Sequence of chain 1.E:
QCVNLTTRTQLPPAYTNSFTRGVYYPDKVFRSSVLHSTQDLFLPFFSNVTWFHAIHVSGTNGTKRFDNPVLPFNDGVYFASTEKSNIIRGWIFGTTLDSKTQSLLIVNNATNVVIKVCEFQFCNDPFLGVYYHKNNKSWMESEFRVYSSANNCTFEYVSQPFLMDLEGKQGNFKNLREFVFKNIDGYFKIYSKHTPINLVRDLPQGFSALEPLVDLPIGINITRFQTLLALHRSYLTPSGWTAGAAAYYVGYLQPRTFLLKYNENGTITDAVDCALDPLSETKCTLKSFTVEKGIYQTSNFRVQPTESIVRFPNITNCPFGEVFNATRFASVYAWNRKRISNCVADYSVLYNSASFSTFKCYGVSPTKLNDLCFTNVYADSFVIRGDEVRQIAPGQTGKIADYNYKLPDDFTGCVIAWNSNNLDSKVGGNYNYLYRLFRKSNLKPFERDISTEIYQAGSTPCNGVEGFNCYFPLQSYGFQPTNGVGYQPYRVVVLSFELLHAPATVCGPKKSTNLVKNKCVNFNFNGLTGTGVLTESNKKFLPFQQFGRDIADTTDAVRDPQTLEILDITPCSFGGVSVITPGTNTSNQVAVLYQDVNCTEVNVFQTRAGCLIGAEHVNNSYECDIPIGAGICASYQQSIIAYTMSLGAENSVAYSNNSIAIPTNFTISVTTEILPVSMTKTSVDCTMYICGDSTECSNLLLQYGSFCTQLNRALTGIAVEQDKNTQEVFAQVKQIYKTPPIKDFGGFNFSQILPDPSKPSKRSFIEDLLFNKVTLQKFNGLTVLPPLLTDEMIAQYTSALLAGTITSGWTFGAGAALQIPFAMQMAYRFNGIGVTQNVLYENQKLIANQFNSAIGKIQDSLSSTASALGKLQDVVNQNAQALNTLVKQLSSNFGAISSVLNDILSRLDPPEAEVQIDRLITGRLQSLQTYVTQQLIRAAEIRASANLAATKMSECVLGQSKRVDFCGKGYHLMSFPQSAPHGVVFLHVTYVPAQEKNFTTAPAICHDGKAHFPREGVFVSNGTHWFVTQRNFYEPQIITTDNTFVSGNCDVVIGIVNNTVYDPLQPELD

A small-molecule ligand and the protein it binds are described below.
Small molecule (SMILES): CC(=O)N[C@@H]1[C@@H](O)[C@H](O)[C@@H](CO)O[C@H]1O

Binding-site contacts:
Ligand atom C7 contacts residue ASN644 of chain 1.E at 3.8 Å.
Ligand atom C4 contacts residue ASN644 of chain 1.E at 3.5 Å.
Ligand atom C7 contacts residue HIS642 of chain 1.E at 4.3 Å.
Ligand atom O6 contacts residue ASN644 of chain 1.E at 3.2 Å (h-bond).
Ligand atom C1 contacts residue ASN644 of chain 1.E at 1.4 Å.
Ligand atom O7 contacts residue ASN644 of chain 1.E at 3.4 Å (h-bond).
Ligand atom C6 contacts residue ASN644 of chain 1.E at 3.2 Å.
Ligand atom C2 contacts residue ASN644 of chain 1.E at 2.4 Å.
Ligand atom O5 contacts residue ASN644 of chain 1.E at 2.5 Å (h-bond).
Ligand atom O7 contacts residue HIS642 of chain 1.E at 4.1 Å.
Ligand atom O7 contacts residue VAL643 of chain 1.E at 4.4 Å.
Ligand atom N2 contacts residue ASN644 of chain 1.E at 3.5 Å (h-bond).
Ligand atom C5 contacts residue ASN644 of chain 1.E at 3.1 Å.
Ligand atom C8 contacts residue HIS642 of chain 1.E at 3.7 Å.
Ligand atom C3 contacts residue ASN644 of chain 1.E at 3.5 Å.